The small molecule below binds the protein below.
Small molecule (SMILES): COc1ccc(C[C@H](NC(=O)[C@H](C)NC(=O)CN2CCOCC2)C(=O)N[C@@H](CC2CC[C@@H]3CCCC[C@H]3C2)[C@@H](O)C(C)(C)O)cc1

Sequence of chain 1.Z:
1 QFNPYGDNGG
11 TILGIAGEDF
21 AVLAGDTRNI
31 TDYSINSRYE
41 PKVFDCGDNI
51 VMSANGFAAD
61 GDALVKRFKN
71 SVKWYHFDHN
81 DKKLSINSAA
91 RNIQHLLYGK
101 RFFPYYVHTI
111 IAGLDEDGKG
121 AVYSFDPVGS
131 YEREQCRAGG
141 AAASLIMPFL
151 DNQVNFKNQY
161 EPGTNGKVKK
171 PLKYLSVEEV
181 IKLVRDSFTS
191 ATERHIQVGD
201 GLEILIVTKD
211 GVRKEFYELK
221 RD

Sequence of chain 1.Y:
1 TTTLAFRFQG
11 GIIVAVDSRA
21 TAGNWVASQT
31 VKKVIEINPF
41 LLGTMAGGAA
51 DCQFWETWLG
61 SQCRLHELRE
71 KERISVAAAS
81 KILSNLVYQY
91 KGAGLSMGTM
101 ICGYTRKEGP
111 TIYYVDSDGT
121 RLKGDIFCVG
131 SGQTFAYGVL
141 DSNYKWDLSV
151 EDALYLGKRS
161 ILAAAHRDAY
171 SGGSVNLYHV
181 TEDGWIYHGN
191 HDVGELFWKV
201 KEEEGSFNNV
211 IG

Binding-site contacts:
Ligand atom C10 contacts residue THR1 of chain 1.Y at 2.8 Å.
Ligand atom C48 contacts residue GLY48 of chain 1.Y at 3.7 Å.
Ligand atom C23 contacts residue GLY47 of chain 1.Y at 3.6 Å.
Ligand atom C4 contacts residue ALA49 of chain 1.Y at 3.7 Å (hydrophobic).
Ligand atom O13 contacts residue THR1 of chain 1.Y at 3.5 Å (h-bond).
Ligand atom C26 contacts residue ALA49 of chain 1.Y at 3.6 Å (hydrophobic).
Ligand atom C9 contacts residue THR1 of chain 1.Y at 1.4 Å.
Ligand atom C11 contacts residue TYR170 of chain 1.Y at 2.7 Å (hydrophobic).
Ligand atom C1 contacts residue MET45 of chain 1.Y at 3.7 Å (hydrophobic).
Ligand atom C12 contacts residue ALA20 of chain 1.Y at 3.7 Å (hydrophobic).
Ligand atom O39 contacts residue ALA49 of chain 1.Y at 3.1 Å (h-bond).
Ligand atom C40 contacts residue GLY47 of chain 1.Y at 3.7 Å.
Ligand atom C27 contacts residue THR21 of chain 1.Y at 3.2 Å.
Ligand atom O49 contacts residue ALA20 of chain 1.Y at 3.4 Å.
Ligand atom C7 contacts residue GLY47 of chain 1.Y at 3.7 Å.
Ligand atom O49 contacts residue THR21 of chain 1.Y at 3.0 Å (h-bond).
Ligand atom C24 contacts residue GLY47 of chain 1.Y at 3.3 Å.
Ligand atom O21 contacts residue GLY47 of chain 1.Y at 3.1 Å (h-bond).
Ligand atom C12 contacts residue THR21 of chain 1.Y at 3.4 Å.
Ligand atom C11 contacts residue SER131 of chain 1.Y at 3.6 Å.
Ligand atom C51 contacts residue GLN53 of chain 1.Y at 3.5 Å.
Ligand atom C11 contacts residue THR1 of chain 1.Y at 1.4 Å.
Ligand atom C12 contacts residue THR1 of chain 1.Y at 3.7 Å.
Ligand atom C53 contacts residue VAL31 of chain 1.Y at 3.2 Å (hydrophobic).
Ligand atom N28 contacts residue ASP126 of chain 1.Z at 3.5 Å (salt-bridge).
Ligand atom O21 contacts residue THR1 of chain 1.Y at 1.8 Å (h-bond).
Ligand atom N25 contacts residue THR21 of chain 1.Y at 2.9 Å (h-bond).
Ligand atom C26 contacts residue THR21 of chain 1.Y at 3.6 Å.
Ligand atom C48 contacts residue GLY47 of chain 1.Y at 3.6 Å.
Ligand atom C12 contacts residue ARG19 of chain 1.Y at 3.3 Å.
Ligand atom O21 contacts residue MES1 of chain 1.RA at 3.2 Å (h-bond).
Ligand atom O13 contacts residue MES1 of chain 1.RA at 3.6 Å.
Ligand atom C38 contacts residue THR21 of chain 1.Y at 3.6 Å.
Ligand atom N22 contacts residue GLY47 of chain 1.Y at 2.9 Å (h-bond).
Ligand atom N22 contacts residue THR1 of chain 1.Y at 3.6 Å.
Ligand atom C9 contacts residue LYS33 of chain 1.Y at 3.6 Å.
Ligand atom C8 contacts residue THR1 of chain 1.Y at 2.5 Å.
Ligand atom C7 contacts residue THR1 of chain 1.Y at 2.6 Å.
Ligand atom C50 contacts residue ALA49 of chain 1.Y at 3.7 Å (hydrophobic).
Ligand atom C35 contacts residue VAL128 of chain 1.Z at 3.5 Å (hydrophobic).